Sequence of chain 1.A:
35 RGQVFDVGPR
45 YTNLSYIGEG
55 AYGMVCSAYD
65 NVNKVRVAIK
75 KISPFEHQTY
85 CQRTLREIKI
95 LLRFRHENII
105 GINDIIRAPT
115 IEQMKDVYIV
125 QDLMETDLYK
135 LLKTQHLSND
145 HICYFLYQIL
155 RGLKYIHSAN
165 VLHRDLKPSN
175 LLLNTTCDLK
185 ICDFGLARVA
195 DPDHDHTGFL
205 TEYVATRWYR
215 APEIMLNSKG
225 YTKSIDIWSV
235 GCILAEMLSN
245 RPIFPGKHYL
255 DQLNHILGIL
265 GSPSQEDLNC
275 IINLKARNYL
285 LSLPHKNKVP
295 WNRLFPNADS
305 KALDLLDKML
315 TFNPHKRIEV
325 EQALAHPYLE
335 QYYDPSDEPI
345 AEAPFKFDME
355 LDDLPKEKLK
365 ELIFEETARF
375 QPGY

Binding-site contacts:
Ligand atom C11 contacts residue GLN125 of chain 1.A at 3.5 Å.
Ligand atom C18 contacts residue MET128 of chain 1.A at 3.1 Å (hydrophobic).
Ligand atom C10 contacts residue LEU176 of chain 1.A at 3.7 Å (hydrophobic).
Ligand atom F31 contacts residue GLY57 of chain 1.A at 2.9 Å.
Ligand atom C30 contacts residue GLY54 of chain 1.A at 3.8 Å.
Ligand atom N16 contacts residue LEU127 of chain 1.A at 3.7 Å.
Ligand atom C6 contacts residue LYS74 of chain 1.A at 3.8 Å.
Ligand atom C14 contacts residue LEU176 of chain 1.A at 3.7 Å (hydrophobic).
Ligand atom F31 contacts residue GLU53 of chain 1.A at 3.7 Å.
Ligand atom C20 contacts residue ILE51 of chain 1.A at 3.7 Å (hydrophobic).
Ligand atom N15 contacts residue ASP126 of chain 1.A at 3.0 Å (salt-bridge).
Ligand atom C11 contacts residue ILE104 of chain 1.A at 3.5 Å (hydrophobic).
Ligand atom F31 contacts residue MET58 of chain 1.A at 3.8 Å.
Ligand atom C32 contacts residue LYS74 of chain 1.A at 3.9 Å.
Ligand atom CL25 contacts residue GLU53 of chain 1.A at 3.9 Å.
Ligand atom O7 contacts residue GLN125 of chain 1.A at 3.7 Å.
Ligand atom N16 contacts residue ALA72 of chain 1.A at 3.9 Å.
Ligand atom N15 contacts residue ALA72 of chain 1.A at 3.5 Å.
Ligand atom N16 contacts residue MET128 of chain 1.A at 2.9 Å (h-bond).
Ligand atom CL25 contacts residue GLY52 of chain 1.A at 3.5 Å.
Ligand atom C8 contacts residue GLN125 of chain 1.A at 3.8 Å.
Ligand atom CL25 contacts residue VAL59 of chain 1.A at 3.6 Å.
Ligand atom N12 contacts residue GLN125 of chain 1.A at 2.7 Å (h-bond).
Ligand atom N12 contacts residue ILE104 of chain 1.A at 3.4 Å.
Ligand atom CL33 contacts residue ILE76 of chain 1.A at 3.8 Å.
Ligand atom C34 contacts residue LYS74 of chain 1.A at 3.7 Å.
Ligand atom O1 contacts residue CYS186 of chain 1.A at 3.9 Å.
Ligand atom O7 contacts residue LYS74 of chain 1.A at 2.7 Å (salt-bridge).
Ligand atom C26 contacts residue ILE51 of chain 1.A at 3.7 Å (hydrophobic).
Ligand atom O1 contacts residue SER173 of chain 1.A at 3.9 Å.
Ligand atom C29 contacts residue GLU53 of chain 1.A at 3.5 Å.
Ligand atom F31 contacts residue GLY54 of chain 1.A at 3.1 Å.
Ligand atom C2 contacts residue ASP187 of chain 1.A at 3.3 Å.
Ligand atom N16 contacts residue ASP126 of chain 1.A at 3.6 Å (salt-bridge).
Ligand atom C22 contacts residue ASP131 of chain 1.A at 3.4 Å.
Ligand atom N15 contacts residue MET128 of chain 1.A at 3.8 Å.
Ligand atom C26 contacts residue VAL59 of chain 1.A at 3.7 Å (hydrophobic).
Ligand atom C2 contacts residue ASN174 of chain 1.A at 3.6 Å.
Ligand atom C21 contacts residue LEU176 of chain 1.A at 3.7 Å (hydrophobic).
Ligand atom O1 contacts residue ASN174 of chain 1.A at 3.4 Å (h-bond).

A small-molecule ligand and the protein it binds are described below.
Small molecule (SMILES): O=C(N[C@H](CO)c1ccc(F)c(Cl)c1)c1cc(-c2n[nH]cc2-c2cccc(Cl)c2)c[nH]1